Binding-site contacts:
Ligand atom F2 contacts residue TYR142 of chain 21.A at 2.8 Å.
Ligand atom F3 contacts residue TYR142 of chain 21.A at 3.8 Å.
Ligand atom F2 contacts residue ALA166 of chain 21.A at 3.5 Å.
Ligand atom N1A contacts residue PHE179 of chain 21.A at 3.6 Å.
Ligand atom C2A contacts residue PHE179 of chain 21.A at 3.6 Å (hydrophobic).
Ligand atom C3A contacts residue PHE179 of chain 21.A at 3.1 Å (hydrophobic).
Ligand atom CM4 contacts residue PHE179 of chain 21.A at 3.5 Å (hydrophobic).
Ligand atom F3 contacts residue PHE179 of chain 21.A at 3.0 Å.
Ligand atom CM6 contacts residue LEU181 of chain 21.A at 3.5 Å (hydrophobic).
Ligand atom F1 contacts residue PHE179 of chain 21.A at 3.8 Å.
Ligand atom O1B contacts residue ILE98 of chain 21.A at 3.3 Å.
Ligand atom C4B contacts residue ILE98 of chain 21.A at 3.8 Å (hydrophobic).
Ligand atom O1A contacts residue LEU217 of chain 21.A at 3.0 Å.
Ligand atom CM2 contacts residue ILE122 of chain 21.A at 3.8 Å (hydrophobic).
Ligand atom F2 contacts residue TYR144 of chain 21.A at 3.0 Å.
Ligand atom N1A contacts residue LEU217 of chain 21.A at 3.3 Å.
Ligand atom C4 contacts residue LEU100 of chain 21.A at 3.7 Å (hydrophobic).
Ligand atom F1 contacts residue ALA166 of chain 21.A at 3.6 Å.
Ligand atom F2 contacts residue MET143 of chain 21.A at 3.3 Å.
Ligand atom C5B contacts residue ILE98 of chain 21.A at 3.5 Å (hydrophobic).
Ligand atom O1A contacts residue PHE179 of chain 21.A at 3.3 Å.
Ligand atom N2 contacts residue MET214 of chain 21.A at 3.8 Å.
Ligand atom CM6 contacts residue LEU184 of chain 21.A at 3.4 Å (hydrophobic).
Ligand atom O1 contacts residue MET214 of chain 21.A at 3.5 Å (h-bond).
Ligand atom CM4 contacts residue TYR144 of chain 21.A at 3.9 Å (hydrophobic).
Ligand atom C6B contacts residue LEU181 of chain 21.A at 3.3 Å (hydrophobic).
Ligand atom C6B contacts residue ILE98 of chain 21.A at 3.7 Å (hydrophobic).
Ligand atom N1A contacts residue MET124 of chain 21.A at 3.5 Å.
Ligand atom F1 contacts residue TYR144 of chain 21.A at 3.3 Å.
Ligand atom O1A contacts residue MET124 of chain 21.A at 3.2 Å.
Ligand atom N3A contacts residue TYR144 of chain 21.A at 3.5 Å.
Ligand atom C5B contacts residue LEU181 of chain 21.A at 3.5 Å (hydrophobic).
Ligand atom C1B contacts residue ILE98 of chain 21.A at 3.4 Å (hydrophobic).
Ligand atom CM3 contacts residue ASN212 of chain 21.A at 3.5 Å.
Ligand atom CM2 contacts residue ILE77 of chain 21.A at 3.1 Å (hydrophobic).
Ligand atom F3 contacts residue VAL168 of chain 21.A at 3.0 Å.
Ligand atom C3A contacts residue LEU217 of chain 21.A at 3.6 Å (hydrophobic).
Ligand atom C2B contacts residue ILE98 of chain 21.A at 3.7 Å (hydrophobic).
Ligand atom C4 contacts residue TYR190 of chain 21.A at 3.6 Å (hydrophobic).
Ligand atom N3A contacts residue PHE179 of chain 21.A at 3.4 Å.

Sequence of chain 21.A:
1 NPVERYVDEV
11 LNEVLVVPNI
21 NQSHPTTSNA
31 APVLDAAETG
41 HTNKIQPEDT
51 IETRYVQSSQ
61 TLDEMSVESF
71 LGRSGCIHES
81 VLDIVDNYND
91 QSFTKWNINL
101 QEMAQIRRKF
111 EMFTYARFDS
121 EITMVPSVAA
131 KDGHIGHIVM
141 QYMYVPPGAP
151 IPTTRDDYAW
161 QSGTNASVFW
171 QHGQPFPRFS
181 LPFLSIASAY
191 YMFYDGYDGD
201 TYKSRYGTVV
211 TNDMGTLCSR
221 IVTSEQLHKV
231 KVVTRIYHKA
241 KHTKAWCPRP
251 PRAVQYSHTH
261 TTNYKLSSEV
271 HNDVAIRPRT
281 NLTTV

The small molecule below binds the protein below.
Small molecule (SMILES): Cc1cc(CCCOc2c(C)cc(-c3noc(C(F)(F)F)n3)cc2C)on1